Binding-site contacts:
Ligand atom CXP contacts residue ILE50 of chain 1.B at 3.6 Å (hydrophobic).
Ligand atom CBF contacts residue ASP25 of chain 1.B at 3.4 Å.
Ligand atom CAD contacts residue GLY48 of chain 1.B at 3.3 Å.
Ligand atom NBI contacts residue GLY48 of chain 1.B at 2.9 Å (h-bond).
Ligand atom CBC contacts residue ASP25 of chain 1.A at 2.6 Å.
Ligand atom O contacts residue ALA28 of chain 1.A at 3.5 Å.
Ligand atom CAR contacts residue PRO81 of chain 1.B at 3.6 Å (hydrophobic).
Ligand atom NBY contacts residue GLY27 of chain 1.B at 3.3 Å (h-bond).
Ligand atom OAG contacts residue ALA28 of chain 1.B at 3.7 Å.
Ligand atom CAL contacts residue GLY48 of chain 1.A at 3.6 Å.
Ligand atom CXA contacts residue GLY48 of chain 1.B at 3.5 Å.
Ligand atom NBH contacts residue GLY48 of chain 1.A at 2.7 Å (h-bond).
Ligand atom CXZ contacts residue GLY48 of chain 1.B at 3.4 Å.
Ligand atom CXR contacts residue PRO81 of chain 1.A at 3.2 Å (hydrophobic).
Ligand atom CAU contacts residue GLY27 of chain 1.A at 3.1 Å.
Ligand atom CAS contacts residue GLY27 of chain 1.A at 3.5 Å.
Ligand atom O contacts residue GLY27 of chain 1.A at 3.6 Å.
Ligand atom CA contacts residue GLY48 of chain 1.A at 3.6 Å.
Ligand atom OAK contacts residue GLY27 of chain 1.A at 3.3 Å (h-bond).
Ligand atom OAI contacts residue GLY49 of chain 1.B at 3.2 Å.
Ligand atom CAS contacts residue LEU23 of chain 1.B at 3.4 Å (hydrophobic).
Ligand atom O contacts residue ASP29 of chain 1.A at 3.0 Å (salt-bridge).
Ligand atom CAU contacts residue LEU23 of chain 1.B at 3.4 Å (hydrophobic).
Ligand atom CAE contacts residue ILE50 of chain 1.A at 3.6 Å (hydrophobic).
Ligand atom NBK contacts residue GLY27 of chain 1.B at 2.9 Å (h-bond).
Ligand atom OAK contacts residue ASP25 of chain 1.B at 2.7 Å (salt-bridge).
Ligand atom CAA contacts residue ARG8 of chain 1.A at 3.5 Å.
Ligand atom OAK contacts residue ALA28 of chain 1.A at 3.7 Å.
Ligand atom CXR contacts residue GLY48 of chain 1.B at 3.5 Å.
Ligand atom CCA contacts residue ASP25 of chain 1.B at 3.4 Å.
Ligand atom OAJ contacts residue GLY49 of chain 1.A at 3.5 Å.
Ligand atom CXP contacts residue GLY49 of chain 1.B at 3.4 Å.
Ligand atom CAA contacts residue ASP29 of chain 1.B at 3.3 Å.
Ligand atom OBL contacts residue GLY48 of chain 1.B at 3.6 Å.
Ligand atom OAK contacts residue ASP25 of chain 1.A at 3.4 Å (salt-bridge).
Ligand atom OAG contacts residue ASP29 of chain 1.B at 3.0 Å (salt-bridge).
Ligand atom C contacts residue GLY48 of chain 1.A at 3.6 Å.
Ligand atom CBC contacts residue GLY27 of chain 1.B at 3.3 Å.
Ligand atom CXR contacts residue GLY49 of chain 1.B at 3.3 Å.
Ligand atom CBA contacts residue ASP25 of chain 1.A at 2.9 Å.

The protein below binds the small molecule below.
Small molecule (SMILES): COC(=O)N[C@H](C(=O)NN(CCC[C@@]1(O)Cc2ccc(cc2)C/C=C\CNC(=O)[C@H](C(C)C)NC1=O)Cc1ccc([C@H]2C=S=CC2)cc1)C(C)(C)C

Sequence of chain 1.B:
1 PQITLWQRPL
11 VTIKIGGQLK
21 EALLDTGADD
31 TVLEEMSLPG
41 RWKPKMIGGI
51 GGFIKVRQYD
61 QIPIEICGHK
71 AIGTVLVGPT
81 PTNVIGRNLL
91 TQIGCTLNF

Sequence of chain 1.A:
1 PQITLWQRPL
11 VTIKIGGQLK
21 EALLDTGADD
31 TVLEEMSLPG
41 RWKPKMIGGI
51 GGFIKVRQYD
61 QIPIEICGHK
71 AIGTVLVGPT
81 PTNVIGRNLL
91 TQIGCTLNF